Binding-site contacts:
Ligand atom C1 contacts residue ASN227 of chain 1.B at 1.4 Å.
Ligand atom C6 contacts residue LYS231 of chain 1.B at 3.6 Å.
Ligand atom C2 contacts residue ASN227 of chain 1.B at 2.4 Å.
Ligand atom O7 contacts residue ASN227 of chain 1.B at 3.4 Å (h-bond).
Ligand atom C7 contacts residue ASN227 of chain 1.B at 3.4 Å.
Ligand atom C5 contacts residue ASN227 of chain 1.B at 3.6 Å.
Ligand atom C5 contacts residue LYS231 of chain 1.B at 3.9 Å.
Ligand atom N2 contacts residue ASN227 of chain 1.B at 2.9 Å (h-bond).
Ligand atom O7 contacts residue ASP224 of chain 1.B at 4.5 Å.
Ligand atom C8 contacts residue VAL306 of chain 1.B at 3.9 Å (hydrophobic).
Ligand atom O6 contacts residue LYS231 of chain 1.B at 2.4 Å (salt-bridge).
Ligand atom O5 contacts residue ASN227 of chain 1.B at 2.3 Å (h-bond).
Ligand atom C3 contacts residue ASN227 of chain 1.B at 3.8 Å.
Ligand atom C1 contacts residue LYS231 of chain 1.B at 4.2 Å.
Ligand atom O5 contacts residue LYS231 of chain 1.B at 3.3 Å (salt-bridge).
Ligand atom C4 contacts residue ASN227 of chain 1.B at 4.3 Å.

Sequence of chain 1.B:
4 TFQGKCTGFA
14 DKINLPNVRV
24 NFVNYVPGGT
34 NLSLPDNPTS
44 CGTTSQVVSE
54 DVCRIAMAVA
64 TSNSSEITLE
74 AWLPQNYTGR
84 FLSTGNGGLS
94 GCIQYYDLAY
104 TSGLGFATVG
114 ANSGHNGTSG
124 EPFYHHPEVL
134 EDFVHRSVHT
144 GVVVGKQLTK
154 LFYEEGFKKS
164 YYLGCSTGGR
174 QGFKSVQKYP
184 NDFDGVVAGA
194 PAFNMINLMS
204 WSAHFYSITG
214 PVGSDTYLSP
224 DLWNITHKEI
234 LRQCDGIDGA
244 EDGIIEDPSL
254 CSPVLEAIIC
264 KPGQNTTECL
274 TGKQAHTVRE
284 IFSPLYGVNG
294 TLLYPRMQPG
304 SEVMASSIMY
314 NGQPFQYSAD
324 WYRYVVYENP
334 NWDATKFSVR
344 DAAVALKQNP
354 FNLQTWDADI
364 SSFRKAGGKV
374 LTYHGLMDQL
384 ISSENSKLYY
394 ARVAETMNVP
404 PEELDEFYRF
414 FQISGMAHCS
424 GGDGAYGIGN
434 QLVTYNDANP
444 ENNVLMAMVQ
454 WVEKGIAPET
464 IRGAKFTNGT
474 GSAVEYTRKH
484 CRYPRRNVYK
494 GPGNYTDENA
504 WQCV

The protein below binds the small molecule below.
Small molecule (SMILES): CC(=O)N[C@@H]1[C@@H](O)[C@H](O)[C@@H](CO)O[C@H]1O